A small-molecule ligand and the protein it binds are described below.
Small molecule (SMILES): N[C@@H](Cc1c[nH]c2ccccc12)C(=O)O

Binding-site contacts:
Ligand atom CA contacts residue HIS31 of chain 1.H at 4.0 Å.
Ligand atom N contacts residue ASP27 of chain 1.G at 3.2 Å (salt-bridge).
Ligand atom CZ2 contacts residue THR50 of chain 1.H at 3.9 Å.
Ligand atom CZ3 contacts residue GLY21 of chain 1.H at 3.5 Å.
Ligand atom CZ2 contacts residue ALA44 of chain 1.H at 4.0 Å (hydrophobic).
Ligand atom CB contacts residue THR23 of chain 1.G at 3.9 Å.
Ligand atom OXT contacts residue THR47 of chain 1.H at 2.7 Å (h-bond).
Ligand atom O contacts residue THR23 of chain 1.G at 3.9 Å.
Ligand atom OXT contacts residue THR50 of chain 1.H at 3.0 Å (h-bond).
Ligand atom CE3 contacts residue HIS32 of chain 1.H at 3.9 Å.
Ligand atom CE2 contacts residue GLN45 of chain 1.H at 4.0 Å.
Ligand atom NE1 contacts residue GLN45 of chain 1.H at 3.0 Å (h-bond).
Ligand atom CA contacts residue THR23 of chain 1.G at 3.9 Å.
Ligand atom O contacts residue ARG24 of chain 1.G at 3.5 Å.
Ligand atom NE1 contacts residue ALA44 of chain 1.H at 4.0 Å.
Ligand atom CA contacts residue SER51 of chain 1.G at 4.0 Å.
Ligand atom O contacts residue SER51 of chain 1.G at 2.9 Å (h-bond).
Ligand atom CE2 contacts residue THR50 of chain 1.H at 4.0 Å.
Ligand atom OXT contacts residue GLY25 of chain 1.G at 4.1 Å.
Ligand atom CD1 contacts residue SER51 of chain 1.G at 3.5 Å.
Ligand atom N contacts residue THR28 of chain 1.G at 2.8 Å (h-bond).
Ligand atom CG contacts residue SER51 of chain 1.G at 4.0 Å.
Ligand atom CH2 contacts residue ILE20 of chain 1.H at 3.9 Å (hydrophobic).
Ligand atom CZ3 contacts residue HIS32 of chain 1.H at 3.9 Å.
Ligand atom C contacts residue SER51 of chain 1.G at 3.5 Å.
Ligand atom CD1 contacts residue GLN45 of chain 1.H at 3.8 Å.
Ligand atom CB contacts residue THR28 of chain 1.G at 3.5 Å.
Ligand atom CE3 contacts residue HIS31 of chain 1.H at 3.9 Å.
Ligand atom CD1 contacts residue THR47 of chain 1.H at 3.9 Å.
Ligand atom O contacts residue GLY25 of chain 1.G at 3.1 Å (h-bond).
Ligand atom C contacts residue THR47 of chain 1.H at 3.6 Å.
Ligand atom C contacts residue GLY25 of chain 1.G at 3.4 Å.
Ligand atom O contacts residue THR47 of chain 1.H at 3.6 Å.
Ligand atom N contacts residue THR23 of chain 1.G at 2.9 Å (h-bond).
Ligand atom CZ2 contacts residue ILE53 of chain 1.H at 3.9 Å (hydrophobic).
Ligand atom CA contacts residue THR28 of chain 1.G at 3.2 Å.
Ligand atom CA contacts residue GLY25 of chain 1.G at 3.5 Å.
Ligand atom N contacts residue GLY25 of chain 1.G at 2.8 Å (h-bond).
Ligand atom CB contacts residue SER51 of chain 1.G at 3.6 Å.
Ligand atom CH2 contacts residue GLY21 of chain 1.H at 3.5 Å.

Sequence of chain 1.H:
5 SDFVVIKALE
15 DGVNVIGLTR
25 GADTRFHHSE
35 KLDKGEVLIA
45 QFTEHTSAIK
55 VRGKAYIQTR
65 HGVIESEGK

Sequence of chain 1.G:
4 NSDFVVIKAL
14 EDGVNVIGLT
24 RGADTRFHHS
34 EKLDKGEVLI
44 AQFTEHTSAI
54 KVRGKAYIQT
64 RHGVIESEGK